Sequence of chain 1.C:
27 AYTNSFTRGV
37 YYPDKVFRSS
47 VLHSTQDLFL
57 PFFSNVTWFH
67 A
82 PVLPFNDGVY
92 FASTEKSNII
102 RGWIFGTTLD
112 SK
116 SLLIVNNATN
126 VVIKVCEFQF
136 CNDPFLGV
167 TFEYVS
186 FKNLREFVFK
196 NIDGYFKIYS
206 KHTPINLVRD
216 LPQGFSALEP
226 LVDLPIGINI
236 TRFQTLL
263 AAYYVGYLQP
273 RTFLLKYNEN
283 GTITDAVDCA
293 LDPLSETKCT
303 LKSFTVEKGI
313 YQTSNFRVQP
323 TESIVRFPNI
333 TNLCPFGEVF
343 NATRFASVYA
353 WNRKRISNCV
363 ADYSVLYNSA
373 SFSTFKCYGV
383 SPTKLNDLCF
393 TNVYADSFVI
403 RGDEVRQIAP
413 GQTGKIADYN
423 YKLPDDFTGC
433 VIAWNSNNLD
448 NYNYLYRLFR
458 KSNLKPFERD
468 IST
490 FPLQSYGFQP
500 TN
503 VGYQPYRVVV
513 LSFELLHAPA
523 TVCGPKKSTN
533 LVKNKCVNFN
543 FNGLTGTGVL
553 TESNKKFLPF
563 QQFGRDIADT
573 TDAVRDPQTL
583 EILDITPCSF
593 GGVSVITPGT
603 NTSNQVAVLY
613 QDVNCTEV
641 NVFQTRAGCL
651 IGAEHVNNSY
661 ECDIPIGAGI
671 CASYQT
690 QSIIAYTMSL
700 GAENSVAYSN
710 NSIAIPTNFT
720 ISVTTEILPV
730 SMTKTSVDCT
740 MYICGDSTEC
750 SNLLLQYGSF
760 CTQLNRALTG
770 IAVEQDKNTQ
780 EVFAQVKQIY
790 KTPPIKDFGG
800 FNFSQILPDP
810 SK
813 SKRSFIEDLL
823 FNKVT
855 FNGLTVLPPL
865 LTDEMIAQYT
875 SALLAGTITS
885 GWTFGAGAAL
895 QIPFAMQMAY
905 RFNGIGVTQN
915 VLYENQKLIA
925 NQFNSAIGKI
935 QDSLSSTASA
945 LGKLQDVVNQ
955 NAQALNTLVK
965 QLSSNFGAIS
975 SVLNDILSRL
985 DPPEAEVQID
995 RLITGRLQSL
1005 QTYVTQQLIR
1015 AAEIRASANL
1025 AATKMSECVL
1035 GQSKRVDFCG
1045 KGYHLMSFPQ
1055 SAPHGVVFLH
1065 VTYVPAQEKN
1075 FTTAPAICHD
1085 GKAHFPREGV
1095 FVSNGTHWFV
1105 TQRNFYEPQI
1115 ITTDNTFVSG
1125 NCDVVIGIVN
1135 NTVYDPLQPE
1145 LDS

The small molecule below binds the protein below.
Small molecule (SMILES): CC(=O)N[C@H]1CO[C@H](CO)[C@@H](O[C@@H]2O[C@H](CO)[C@@H](O)[C@H](O)[C@@H]2O)[C@@H]1O

Binding-site contacts:
Ligand atom C6 contacts residue ASN1098 of chain 1.C at 3.1 Å.
Ligand atom O5 contacts residue ASN1098 of chain 1.C at 3.3 Å (h-bond).
Ligand atom C2 contacts residue ASN1098 of chain 1.C at 4.3 Å.
Ligand atom O6 contacts residue HIS1101 of chain 1.C at 3.5 Å.
Ligand atom C1 contacts residue HIS1101 of chain 1.C at 3.6 Å.
Ligand atom C4 contacts residue THR1100 of chain 1.C at 4.4 Å.
Ligand atom C6 contacts residue HIS1101 of chain 1.C at 2.3 Å.
Ligand atom O6 contacts residue ASN1098 of chain 1.C at 2.8 Å (h-bond).
Ligand atom C2 contacts residue THR1100 of chain 1.C at 2.7 Å.
Ligand atom C5 contacts residue ASN1098 of chain 1.C at 3.9 Å.
Ligand atom O5 contacts residue HIS1101 of chain 1.C at 2.1 Å (h-bond).
Ligand atom C4 contacts residue HIS1101 of chain 1.C at 2.5 Å.
Ligand atom C5 contacts residue HIS1101 of chain 1.C at 1.4 Å.
Ligand atom C1 contacts residue ASN1098 of chain 1.C at 3.4 Å.
Ligand atom C2 contacts residue HIS1101 of chain 1.C at 3.5 Å.
Ligand atom C7 contacts residue THR1100 of chain 1.C at 3.4 Å.
Ligand atom N2 contacts residue THR1100 of chain 1.C at 3.1 Å (h-bond).
Ligand atom C1 contacts residue THR1100 of chain 1.C at 1.6 Å.
Ligand atom O5 contacts residue THR1100 of chain 1.C at 2.5 Å.
Ligand atom C2 contacts residue HIS1101 of chain 1.C at 4.2 Å.
Ligand atom C5 contacts residue THR1100 of chain 1.C at 3.9 Å.
Ligand atom O2 contacts residue HIS1101 of chain 1.C at 2.7 Å (h-bond).
Ligand atom C1 contacts residue HIS1101 of chain 1.C at 3.7 Å.
Ligand atom O7 contacts residue THR1100 of chain 1.C at 3.2 Å (h-bond).
Ligand atom C6 contacts residue PHE1103 of chain 1.C at 4.0 Å (hydrophobic).
Ligand atom C3 contacts residue THR1100 of chain 1.C at 3.6 Å.
Ligand atom O4 contacts residue HIS1101 of chain 1.C at 2.7 Å.
Ligand atom C3 contacts residue HIS1101 of chain 1.C at 3.6 Å.